Binding-site contacts:
Ligand atom C8 contacts residue THR18 of chain 1.B at 3.5 Å.
Ligand atom N3B contacts residue ASN13 of chain 1.B at 3.3 Å (h-bond).
Ligand atom O1B contacts residue ASN13 of chain 1.B at 3.5 Å (h-bond).
Ligand atom O6 contacts residue ASP119 of chain 1.B at 3.6 Å.
Ligand atom O6 contacts residue ASN116 of chain 1.B at 3.2 Å (h-bond).
Ligand atom O2B contacts residue MG1 of chain 1.F at 2.7 Å.
Ligand atom PB contacts residue LYS16 of chain 1.B at 3.4 Å.
Ligand atom N1 contacts residue ASP119 of chain 1.B at 2.8 Å (salt-bridge).
Ligand atom PG contacts residue ASN13 of chain 1.B at 3.6 Å.
Ligand atom O6 contacts residue SER145 of chain 1.B at 3.2 Å.
Ligand atom C5 contacts residue ALA147 of chain 1.B at 3.4 Å (hydrophobic).
Ligand atom O1A contacts residue SER17 of chain 1.B at 3.4 Å (h-bond).
Ligand atom O2B contacts residue SER17 of chain 1.B at 2.9 Å (h-bond).
Ligand atom C5' contacts residue ASN13 of chain 1.B at 3.1 Å.
Ligand atom PG contacts residue MG1 of chain 1.F at 3.5 Å.
Ligand atom N7 contacts residue ALA147 of chain 1.B at 3.7 Å.
Ligand atom C6 contacts residue LYS117 of chain 1.B at 3.6 Å.
Ligand atom C4' contacts residue ASN13 of chain 1.B at 3.4 Å.
Ligand atom O1A contacts residue LYS16 of chain 1.B at 3.6 Å.
Ligand atom O3A contacts residue LYS16 of chain 1.B at 3.5 Å (salt-bridge).
Ligand atom O2B contacts residue LYS16 of chain 1.B at 3.5 Å (salt-bridge).
Ligand atom O1A contacts residue THR18 of chain 1.B at 2.8 Å (h-bond).
Ligand atom PA contacts residue GLY15 of chain 1.B at 3.6 Å.
Ligand atom N1 contacts residue LYS117 of chain 1.B at 3.6 Å.
Ligand atom O2G contacts residue LYS16 of chain 1.B at 2.9 Å (salt-bridge).
Ligand atom O6 contacts residue LYS117 of chain 1.B at 3.6 Å (salt-bridge).
Ligand atom O3A contacts residue GLY15 of chain 1.B at 3.1 Å (h-bond).
Ligand atom O2G contacts residue ASN13 of chain 1.B at 2.8 Å (h-bond).
Ligand atom O1G contacts residue MG1 of chain 1.F at 2.3 Å.
Ligand atom O1B contacts residue GLY15 of chain 1.B at 3.1 Å (h-bond).
Ligand atom O4' contacts residue LYS117 of chain 1.B at 3.3 Å (salt-bridge).
Ligand atom O1B contacts residue LYS16 of chain 1.B at 2.8 Å (salt-bridge).
Ligand atom C6 contacts residue ALA147 of chain 1.B at 3.7 Å (hydrophobic).
Ligand atom O6 contacts residue ALA147 of chain 1.B at 3.4 Å (h-bond).
Ligand atom O1A contacts residue GLY15 of chain 1.B at 3.1 Å.
Ligand atom O2G contacts residue PRO12 of chain 1.B at 3.0 Å.
Ligand atom O1B contacts residue VAL14 of chain 1.B at 3.3 Å (h-bond).
Ligand atom N2 contacts residue ASP119 of chain 1.B at 3.3 Å (salt-bridge).
Ligand atom N7 contacts residue ASN116 of chain 1.B at 3.2 Å (h-bond).
Ligand atom O6 contacts residue ALA146 of chain 1.B at 3.0 Å (h-bond).

Sequence of chain 1.B:
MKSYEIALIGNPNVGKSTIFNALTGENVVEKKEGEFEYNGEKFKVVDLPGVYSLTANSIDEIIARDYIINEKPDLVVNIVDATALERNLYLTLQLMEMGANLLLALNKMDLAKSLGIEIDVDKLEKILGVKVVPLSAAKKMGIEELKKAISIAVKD

This protein binds this small molecule.
Small molecule (SMILES): Nc1nc2c(ncn2[C@@H]2O[C@H](CO[P](=O)(O)O[P](=O)(O)NP(=O)(O)O)[C@@H](O)[C@H]2O)c(=O)[nH]1